Binding-site contacts:
Ligand atom C4 contacts residue THR160 of chain 25.A at 3.6 Å.
Ligand atom C3 contacts residue ASN154 of chain 25.A at 3.9 Å.
Ligand atom C2 contacts residue THR160 of chain 25.A at 2.7 Å.
Ligand atom C1 contacts residue THR160 of chain 25.A at 3.0 Å.
Ligand atom O7 contacts residue ASP161 of chain 25.A at 3.7 Å.
Ligand atom O7 contacts residue ASN154 of chain 25.A at 2.7 Å (h-bond).
Ligand atom C6 contacts residue HIS158 of chain 25.A at 4.0 Å.
Ligand atom C7 contacts residue THR160 of chain 25.A at 3.4 Å.
Ligand atom O5 contacts residue THR160 of chain 25.A at 3.2 Å.
Ligand atom O6 contacts residue HIS158 of chain 25.A at 3.4 Å (h-bond).
Ligand atom O7 contacts residue THR160 of chain 25.A at 2.5 Å.
Ligand atom C5 contacts residue ASN154 of chain 25.A at 3.8 Å.
Ligand atom N2 contacts residue ASN154 of chain 25.A at 3.0 Å (h-bond).
Ligand atom N2 contacts residue THR160 of chain 25.A at 3.5 Å.
Ligand atom O5 contacts residue ASN154 of chain 25.A at 2.4 Å (h-bond).
Ligand atom C5 contacts residue THR160 of chain 25.A at 3.7 Å.
Ligand atom C6 contacts residue THR160 of chain 25.A at 3.7 Å.
Ligand atom C3 contacts residue THR160 of chain 25.A at 3.9 Å.
Ligand atom C2 contacts residue ASN154 of chain 25.A at 2.5 Å.
Ligand atom O3 contacts residue THR160 of chain 25.A at 4.3 Å.
Ligand atom O5 contacts residue HIS158 of chain 25.A at 3.8 Å.
Ligand atom C8 contacts residue VAL153 of chain 25.A at 4.4 Å (hydrophobic).
Ligand atom C8 contacts residue ILE152 of chain 25.A at 4.3 Å (hydrophobic).
Ligand atom C8 contacts residue ASN154 of chain 25.A at 4.1 Å.
Ligand atom C7 contacts residue ASN154 of chain 25.A at 3.0 Å.
Ligand atom C4 contacts residue ASN154 of chain 25.A at 4.3 Å.
Ligand atom C1 contacts residue ASN154 of chain 25.A at 1.6 Å.

A small-molecule ligand and the protein it binds are described below.
Small molecule (SMILES): CC(=O)N[C@@H]1[C@@H](O)[C@H](O)[C@@H](CO)O[C@H]1O

Sequence of chain 25.A:
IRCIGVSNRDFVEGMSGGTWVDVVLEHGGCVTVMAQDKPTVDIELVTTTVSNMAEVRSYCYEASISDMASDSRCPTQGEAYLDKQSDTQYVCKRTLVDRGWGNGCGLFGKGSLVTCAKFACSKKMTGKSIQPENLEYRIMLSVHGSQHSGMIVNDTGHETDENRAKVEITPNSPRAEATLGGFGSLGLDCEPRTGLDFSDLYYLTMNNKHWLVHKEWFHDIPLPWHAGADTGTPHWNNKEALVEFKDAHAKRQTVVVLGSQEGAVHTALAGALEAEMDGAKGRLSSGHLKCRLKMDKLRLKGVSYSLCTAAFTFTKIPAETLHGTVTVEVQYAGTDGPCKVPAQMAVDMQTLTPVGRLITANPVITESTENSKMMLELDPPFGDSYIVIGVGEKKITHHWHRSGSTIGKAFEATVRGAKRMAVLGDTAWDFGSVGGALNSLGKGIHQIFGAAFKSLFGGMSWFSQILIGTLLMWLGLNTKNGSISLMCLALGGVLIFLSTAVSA